This protein binds this small molecule.
Small molecule (SMILES): CCCCCCC(C)(C)c1cc(O)c2c(c1)OC(C)(C)[C@@H]1CC=C(C(=O)O)C[C@@H]21

Binding-site contacts:
Ligand atom C5 contacts residue ILE142 of chain 1.D at 3.5 Å (hydrophobic).
Ligand atom C7 contacts residue ILE142 of chain 1.D at 4.0 Å (hydrophobic).
Ligand atom O26 contacts residue HIS67 of chain 1.D at 3.6 Å (h-bond).
Ligand atom C24 contacts residue LEU154 of chain 1.D at 3.8 Å (hydrophobic).
Ligand atom C20 contacts residue MET165 of chain 1.D at 3.8 Å (hydrophobic).
Ligand atom O1 contacts residue MET149 of chain 1.D at 3.6 Å.
Ligand atom C4 contacts residue ILE142 of chain 1.D at 3.6 Å (hydrophobic).
Ligand atom C18 contacts residue MET149 of chain 1.D at 4.0 Å (hydrophobic).
Ligand atom C17 contacts residue GLY85 of chain 1.D at 3.7 Å.
Ligand atom C12 contacts residue PHE65 of chain 1.D at 3.3 Å (hydrophobic).
Ligand atom C24 contacts residue VAL140 of chain 1.D at 3.8 Å (hydrophobic).
Ligand atom O15 contacts residue ARG89 of chain 1.D at 3.7 Å.
Ligand atom C17 contacts residue ILE82 of chain 1.D at 3.9 Å (hydrophobic).
Ligand atom O26 contacts residue LYS66 of chain 1.D at 4.0 Å.
Ligand atom C7 contacts residue CYS86 of chain 1.D at 4.0 Å (hydrophobic).
Ligand atom C2 contacts residue CYS86 of chain 1.D at 4.1 Å (hydrophobic).
Ligand atom C23 contacts residue MET165 of chain 1.D at 3.9 Å (hydrophobic).
Ligand atom C28 contacts residue PHE83 of chain 1.D at 3.9 Å (hydrophobic).
Ligand atom C18 contacts residue LEU56 of chain 1.D at 3.8 Å (hydrophobic).
Ligand atom O27 contacts residue PHE65 of chain 1.D at 3.3 Å.
Ligand atom C22 contacts residue CYS86 of chain 1.D at 3.6 Å (hydrophobic).
Ligand atom C5 contacts residue CYS86 of chain 1.D at 4.0 Å (hydrophobic).
Ligand atom C10 contacts residue PHE65 of chain 1.D at 3.7 Å (hydrophobic).
Ligand atom C21 contacts residue LEU154 of chain 1.D at 4.0 Å (hydrophobic).
Ligand atom C4 contacts residue CYS86 of chain 1.D at 4.1 Å (hydrophobic).
Ligand atom C6 contacts residue ILE142 of chain 1.D at 3.7 Å (hydrophobic).
Ligand atom O27 contacts residue SER143 of chain 1.D at 3.2 Å (h-bond).
Ligand atom C11 contacts residue SER143 of chain 1.D at 3.8 Å.
Ligand atom C24 contacts residue MET149 of chain 1.D at 4.0 Å (hydrophobic).
Ligand atom C2 contacts residue ILE142 of chain 1.D at 4.0 Å (hydrophobic).
Ligand atom C29 contacts residue PHE161 of chain 1.D at 3.7 Å (hydrophobic).
Ligand atom C16 contacts residue PHE65 of chain 1.D at 3.4 Å (hydrophobic).
Ligand atom C6 contacts residue CYS86 of chain 1.D at 3.9 Å (hydrophobic).
Ligand atom C29 contacts residue LEU157 of chain 1.D at 3.9 Å (hydrophobic).
Ligand atom C16 contacts residue SER143 of chain 1.D at 3.8 Å.
Ligand atom C17 contacts residue CYS86 of chain 1.D at 3.8 Å (hydrophobic).
Ligand atom O26 contacts residue PHE65 of chain 1.D at 3.9 Å.
Ligand atom C11 contacts residue PHE65 of chain 1.D at 2.7 Å (hydrophobic).
Ligand atom C10 contacts residue SER143 of chain 1.D at 3.7 Å.
Ligand atom C3 contacts residue ILE142 of chain 1.D at 3.9 Å (hydrophobic).

Sequence of chain 1.D:
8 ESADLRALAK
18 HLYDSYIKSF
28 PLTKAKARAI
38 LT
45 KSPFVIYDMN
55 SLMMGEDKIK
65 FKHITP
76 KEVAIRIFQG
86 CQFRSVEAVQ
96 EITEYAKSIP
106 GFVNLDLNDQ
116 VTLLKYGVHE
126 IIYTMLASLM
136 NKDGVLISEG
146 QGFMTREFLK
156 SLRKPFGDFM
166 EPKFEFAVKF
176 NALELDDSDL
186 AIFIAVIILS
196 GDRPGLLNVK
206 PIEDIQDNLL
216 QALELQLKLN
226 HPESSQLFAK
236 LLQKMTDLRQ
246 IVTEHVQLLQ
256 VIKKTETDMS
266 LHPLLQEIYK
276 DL